Sequence of chain 8.A:
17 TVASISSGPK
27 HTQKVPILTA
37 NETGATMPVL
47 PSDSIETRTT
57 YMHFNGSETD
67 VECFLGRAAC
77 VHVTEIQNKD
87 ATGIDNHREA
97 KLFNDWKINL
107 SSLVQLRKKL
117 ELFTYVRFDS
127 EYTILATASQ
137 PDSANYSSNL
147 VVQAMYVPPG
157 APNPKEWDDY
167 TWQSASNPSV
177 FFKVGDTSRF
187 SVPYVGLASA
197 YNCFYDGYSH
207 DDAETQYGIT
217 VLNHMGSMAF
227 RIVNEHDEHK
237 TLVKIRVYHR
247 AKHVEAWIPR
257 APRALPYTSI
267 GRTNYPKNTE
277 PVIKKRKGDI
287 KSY

Sequence of chain 9.C:
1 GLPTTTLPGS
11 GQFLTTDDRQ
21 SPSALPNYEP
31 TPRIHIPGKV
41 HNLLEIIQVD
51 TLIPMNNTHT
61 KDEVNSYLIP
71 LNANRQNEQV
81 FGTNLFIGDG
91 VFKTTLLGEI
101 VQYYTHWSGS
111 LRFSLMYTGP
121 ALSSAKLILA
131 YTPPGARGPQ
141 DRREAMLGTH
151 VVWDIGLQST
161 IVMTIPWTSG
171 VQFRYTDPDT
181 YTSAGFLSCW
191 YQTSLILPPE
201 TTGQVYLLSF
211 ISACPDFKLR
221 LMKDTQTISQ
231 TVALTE

Sequence of chain 8.C:
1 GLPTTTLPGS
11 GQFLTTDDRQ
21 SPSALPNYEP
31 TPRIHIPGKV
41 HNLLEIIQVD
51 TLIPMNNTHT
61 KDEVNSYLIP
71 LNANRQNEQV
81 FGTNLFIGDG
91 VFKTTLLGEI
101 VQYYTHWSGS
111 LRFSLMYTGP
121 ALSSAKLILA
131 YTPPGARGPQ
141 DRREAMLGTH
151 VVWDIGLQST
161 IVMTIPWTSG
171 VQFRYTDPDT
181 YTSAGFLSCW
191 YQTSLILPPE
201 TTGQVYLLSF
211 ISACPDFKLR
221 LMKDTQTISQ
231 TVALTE

Binding-site contacts:
Ligand atom CL2 contacts residue TYR128 of chain 8.A at 3.2 Å.
Ligand atom C6B contacts residue TYR152 of chain 8.A at 3.9 Å (hydrophobic).
Ligand atom C5A contacts residue ALA150 of chain 8.A at 3.5 Å (hydrophobic).
Ligand atom C2A contacts residue PHE186 of chain 8.A at 3.8 Å (hydrophobic).
Ligand atom C5A contacts residue PHE186 of chain 8.A at 4.0 Å (hydrophobic).
Ligand atom C3C contacts residue TYR152 of chain 8.A at 3.8 Å (hydrophobic).
Ligand atom O1 contacts residue MET221 of chain 8.A at 3.5 Å (h-bond).
Ligand atom C4A contacts residue SER175 of chain 8.A at 3.8 Å.
Ligand atom N3A contacts residue PRO174 of chain 8.A at 3.3 Å (h-bond).
Ligand atom CL1 contacts residue VAL188 of chain 8.A at 3.7 Å.
Ligand atom C3C contacts residue ILE104 of chain 8.A at 3.7 Å (hydrophobic).
Ligand atom CL1 contacts residue LEU25 of chain 8.C at 3.7 Å.
Ligand atom C2A contacts residue TYR152 of chain 8.A at 3.8 Å (hydrophobic).
Ligand atom CL2 contacts residue MET224 of chain 8.A at 3.4 Å.
Ligand atom C2B contacts residue TYR128 of chain 8.A at 3.9 Å (hydrophobic).
Ligand atom C5A contacts residue VAL176 of chain 8.A at 3.5 Å (hydrophobic).
Ligand atom CL1 contacts residue TYR152 of chain 8.A at 3.9 Å.
Ligand atom O1 contacts residue ILE104 of chain 8.A at 3.4 Å.
Ligand atom CL2 contacts residue ILE104 of chain 8.A at 3.5 Å.
Ligand atom C4 contacts residue LEU106 of chain 8.A at 3.9 Å (hydrophobic).
Ligand atom C31 contacts residue LEU106 of chain 8.A at 4.0 Å (hydrophobic).
Ligand atom C4B contacts residue TYR152 of chain 8.A at 3.6 Å (hydrophobic).
Ligand atom N2 contacts residue MET221 of chain 8.A at 3.5 Å (h-bond).
Ligand atom C1C contacts residue TYR128 of chain 8.A at 3.3 Å (hydrophobic).
Ligand atom C3B contacts residue PHE186 of chain 8.A at 3.9 Å (hydrophobic).
Ligand atom C2B contacts residue MET224 of chain 8.A at 4.0 Å (hydrophobic).
Ligand atom C5B contacts residue TYR152 of chain 8.A at 3.7 Å (hydrophobic).
Ligand atom O1B contacts residue VAL188 of chain 8.A at 3.7 Å.
Ligand atom C4B contacts residue PHE186 of chain 8.A at 3.9 Å (hydrophobic).
Ligand atom C2C contacts residue VAL191 of chain 8.A at 4.0 Å (hydrophobic).
Ligand atom C1B contacts residue VAL188 of chain 8.A at 4.0 Å (hydrophobic).
Ligand atom N3A contacts residue TYR152 of chain 8.A at 4.0 Å.
Ligand atom C3B contacts residue MET224 of chain 8.A at 3.6 Å (hydrophobic).
Ligand atom C4A contacts residue PRO174 of chain 8.A at 3.0 Å (hydrophobic).
Ligand atom O1A contacts residue PHE186 of chain 8.A at 3.4 Å.
Ligand atom C5 contacts residue TYR128 of chain 8.A at 3.8 Å (hydrophobic).
Ligand atom N3A contacts residue ALA24 of chain 8.C at 3.8 Å.
Ligand atom C3 contacts residue LEU106 of chain 8.A at 3.8 Å (hydrophobic).
Ligand atom O1A contacts residue MET224 of chain 8.A at 3.5 Å (h-bond).
Ligand atom C4A contacts residue ALA150 of chain 8.A at 4.0 Å (hydrophobic).

The small molecule below binds the protein below.
Small molecule (SMILES): Cc1cc(CCCOc2c(Cl)cc(C3=NCCO3)cc2Cl)on1